Sequence of chain 3.B:
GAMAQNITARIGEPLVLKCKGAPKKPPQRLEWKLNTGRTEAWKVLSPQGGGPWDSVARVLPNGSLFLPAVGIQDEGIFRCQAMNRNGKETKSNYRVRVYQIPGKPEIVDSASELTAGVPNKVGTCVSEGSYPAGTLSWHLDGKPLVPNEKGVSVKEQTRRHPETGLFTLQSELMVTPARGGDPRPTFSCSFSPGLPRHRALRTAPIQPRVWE

Sequence of chain 2.B:
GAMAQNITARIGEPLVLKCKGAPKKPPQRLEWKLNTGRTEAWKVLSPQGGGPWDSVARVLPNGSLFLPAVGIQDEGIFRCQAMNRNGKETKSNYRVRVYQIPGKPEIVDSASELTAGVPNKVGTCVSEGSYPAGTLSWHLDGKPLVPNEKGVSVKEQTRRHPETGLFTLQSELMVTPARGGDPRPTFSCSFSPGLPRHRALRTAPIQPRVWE

A small-molecule ligand and the protein it binds are described below.
Small molecule (SMILES): O=C(O)c1ccc(Oc2cccc(COCc3cccc(-c4c(C(=O)O)[nH]c5ccccc45)c3)c2)cc1

Binding-site contacts:
Ligand atom C25 contacts residue ARG29 of chain 2.B at 3.6 Å.
Ligand atom C28 contacts residue ARG29 of chain 2.B at 3.5 Å.
Ligand atom C14 contacts residue LYS33 of chain 2.B at 3.5 Å.
Ligand atom C13 contacts residue GLU31 of chain 2.B at 3.4 Å.
Ligand atom C06 contacts residue LYS91 of chain 2.B at 3.5 Å.
Ligand atom C13 contacts residue LYS33 of chain 2.B at 3.7 Å.
Ligand atom C04 contacts residue LYS91 of chain 2.B at 3.3 Å.
Ligand atom C37 contacts residue GLN81 of chain 2.B at 3.2 Å.
Ligand atom C03 contacts residue LYS91 of chain 2.B at 3.6 Å.
Ligand atom C16 contacts residue GLN81 of chain 2.B at 3.5 Å.
Ligand atom C02 contacts residue ARG79 of chain 2.B at 3.5 Å.
Ligand atom O34 contacts residue LYS33 of chain 2.B at 2.5 Å (salt-bridge).
Ligand atom O36 contacts residue GLN81 of chain 2.B at 2.4 Å (h-bond).
Ligand atom O34 contacts residue V741 of chain 3.M at 2.6 Å (h-bond).
Ligand atom C15 contacts residue ARG79 of chain 2.B at 3.6 Å.
Ligand atom C14 contacts residue GLN81 of chain 2.B at 3.6 Å.
Ligand atom O23 contacts residue LEU30 of chain 2.B at 3.4 Å.
Ligand atom C16 contacts residue GLU31 of chain 2.B at 3.1 Å.
Ligand atom C12 contacts residue GLN81 of chain 2.B at 3.5 Å.
Ligand atom O32 contacts residue ARG29 of chain 2.B at 3.6 Å.
Ligand atom C33 contacts residue V741 of chain 3.M at 2.4 Å.
Ligand atom C25 contacts residue LEU30 of chain 2.B at 3.6 Å (hydrophobic).
Ligand atom C12 contacts residue LYS33 of chain 2.B at 3.6 Å.
Ligand atom C13 contacts residue GLN81 of chain 2.B at 3.6 Å.
Ligand atom C14 contacts residue ARG79 of chain 2.B at 3.7 Å.
Ligand atom C20 contacts residue ARG29 of chain 2.B at 3.4 Å.
Ligand atom C30 contacts residue ARG29 of chain 2.B at 3.5 Å.
Ligand atom C06 contacts residue SER92 of chain 2.B at 3.6 Å.
Ligand atom C05 contacts residue ARG79 of chain 2.B at 3.6 Å.
Ligand atom C14 contacts residue GLU31 of chain 2.B at 3.4 Å.
Ligand atom C11 contacts residue GLN81 of chain 2.B at 3.3 Å.
Ligand atom O35 contacts residue V741 of chain 3.M at 1.6 Å (h-bond).
Ligand atom C09 contacts residue LYS91 of chain 2.B at 3.3 Å.
Ligand atom C27 contacts residue ARG29 of chain 2.B at 3.3 Å.
Ligand atom C03 contacts residue ARG79 of chain 2.B at 3.2 Å.
Ligand atom N07 contacts residue ARG79 of chain 2.B at 3.1 Å (salt-bridge).
Ligand atom C08 contacts residue LYS91 of chain 2.B at 3.5 Å.
Ligand atom C04 contacts residue ARG79 of chain 2.B at 3.6 Å.
Ligand atom C22 contacts residue GLN81 of chain 2.B at 3.2 Å.
Ligand atom N07 contacts residue ACT1 of chain 2.J at 3.6 Å (h-bond).